Binding-site contacts:
Ligand atom O7 contacts residue ASN781 of chain 1.B at 4.1 Å.
Ligand atom O7 contacts residue PHE780 of chain 1.B at 3.7 Å.
Ligand atom C5 contacts residue ASN781 of chain 1.B at 3.7 Å.
Ligand atom N2 contacts residue ASN781 of chain 1.B at 4.4 Å.
Ligand atom C1 contacts residue ASN781 of chain 1.B at 3.7 Å.
Ligand atom C3 contacts residue ASN781 of chain 1.B at 3.7 Å.
Ligand atom O3 contacts residue ASN781 of chain 1.B at 3.9 Å.
Ligand atom C4 contacts residue ASN781 of chain 1.B at 3.3 Å.
Ligand atom O4 contacts residue ASN781 of chain 1.B at 4.4 Å.
Ligand atom O7 contacts residue ARG873 of chain 1.B at 4.1 Å.
Ligand atom C2 contacts residue ASN781 of chain 1.B at 3.3 Å.
Ligand atom C6 contacts residue ASN781 of chain 1.B at 4.1 Å.
Ligand atom O5 contacts residue ASN781 of chain 1.B at 3.3 Å (h-bond).
Ligand atom O5 contacts residue LYS782 of chain 1.B at 3.9 Å.
Ligand atom O6 contacts residue LYS782 of chain 1.B at 1.3 Å (salt-bridge).
Ligand atom C5 contacts residue LYS782 of chain 1.B at 3.6 Å.
Ligand atom C6 contacts residue LYS782 of chain 1.B at 2.2 Å.
Ligand atom C8 contacts residue ARG873 of chain 1.B at 4.1 Å.
Ligand atom C7 contacts residue PHE780 of chain 1.B at 4.4 Å (hydrophobic).

Sequence of chain 1.B:
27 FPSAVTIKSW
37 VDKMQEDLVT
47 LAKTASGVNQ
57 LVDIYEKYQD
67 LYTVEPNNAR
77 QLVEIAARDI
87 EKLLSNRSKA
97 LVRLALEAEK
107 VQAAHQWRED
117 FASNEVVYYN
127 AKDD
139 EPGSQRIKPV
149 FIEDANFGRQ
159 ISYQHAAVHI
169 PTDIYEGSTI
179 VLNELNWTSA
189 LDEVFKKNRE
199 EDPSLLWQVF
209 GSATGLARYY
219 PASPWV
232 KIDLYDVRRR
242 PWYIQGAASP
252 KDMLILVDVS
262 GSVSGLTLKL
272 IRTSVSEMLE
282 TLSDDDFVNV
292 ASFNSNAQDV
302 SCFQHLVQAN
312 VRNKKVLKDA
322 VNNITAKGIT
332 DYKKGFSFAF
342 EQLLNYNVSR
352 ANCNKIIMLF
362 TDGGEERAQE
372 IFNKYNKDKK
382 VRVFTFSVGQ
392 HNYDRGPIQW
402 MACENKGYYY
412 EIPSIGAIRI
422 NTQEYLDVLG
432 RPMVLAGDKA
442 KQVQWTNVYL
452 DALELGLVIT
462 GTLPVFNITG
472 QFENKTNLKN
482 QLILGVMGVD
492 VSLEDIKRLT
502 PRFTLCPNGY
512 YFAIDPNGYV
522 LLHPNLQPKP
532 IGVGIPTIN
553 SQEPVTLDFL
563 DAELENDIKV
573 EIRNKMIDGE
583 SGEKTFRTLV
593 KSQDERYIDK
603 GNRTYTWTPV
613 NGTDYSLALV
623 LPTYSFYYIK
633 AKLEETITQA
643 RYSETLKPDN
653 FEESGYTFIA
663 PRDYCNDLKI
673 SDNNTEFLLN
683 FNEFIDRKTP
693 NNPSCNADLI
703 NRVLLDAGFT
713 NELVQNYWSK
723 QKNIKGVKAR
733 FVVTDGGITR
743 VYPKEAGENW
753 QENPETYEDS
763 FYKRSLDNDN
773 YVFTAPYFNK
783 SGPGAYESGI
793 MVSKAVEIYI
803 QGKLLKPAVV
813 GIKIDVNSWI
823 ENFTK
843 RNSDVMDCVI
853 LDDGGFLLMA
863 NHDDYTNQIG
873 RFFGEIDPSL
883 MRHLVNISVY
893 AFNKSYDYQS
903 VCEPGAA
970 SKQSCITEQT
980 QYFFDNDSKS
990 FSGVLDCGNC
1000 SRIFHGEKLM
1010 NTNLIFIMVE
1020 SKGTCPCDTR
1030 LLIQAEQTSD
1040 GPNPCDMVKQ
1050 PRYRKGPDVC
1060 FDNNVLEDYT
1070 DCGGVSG

This small molecule binds to this protein.
Small molecule (SMILES): CC(=O)N[C@@H]1[C@@H](O)[C@H](O)[C@@H](CO)O[C@H]1O